Binding-site contacts:
Ligand atom CAL contacts residue TYR36 of chain 1.A at 4.4 Å (hydrophobic).
Ligand atom CAJ contacts residue TYR36 of chain 1.A at 4.3 Å (hydrophobic).
Ligand atom CAE contacts residue PHE113 of chain 1.A at 3.5 Å (hydrophobic).
Ligand atom CAI contacts residue TYR36 of chain 1.A at 3.7 Å (hydrophobic).
Ligand atom NAB contacts residue TYR95 of chain 1.C at 4.1 Å.
Ligand atom NAB contacts residue TYR36 of chain 1.A at 3.3 Å.
Ligand atom NAF contacts residue PHE113 of chain 1.A at 4.2 Å.
Ligand atom NAF contacts residue TYR95 of chain 1.C at 4.3 Å.
Ligand atom CAD contacts residue TYR36 of chain 1.A at 3.6 Å (hydrophobic).
Ligand atom NAC contacts residue TYR36 of chain 1.A at 3.9 Å.
Ligand atom CAL contacts residue PHE49 of chain 1.C at 4.2 Å (hydrophobic).
Ligand atom CAE contacts residue TYR95 of chain 1.C at 3.2 Å (hydrophobic).
Ligand atom CAL contacts residue GLN35 of chain 1.A at 4.0 Å.
Ligand atom CAA contacts residue TYR36 of chain 1.A at 3.5 Å (hydrophobic).
Ligand atom CAM contacts residue TRP108 of chain 1.A at 4.1 Å (hydrophobic).
Ligand atom CAM contacts residue GLN35 of chain 1.A at 3.5 Å.
Ligand atom CAG contacts residue PHE113 of chain 1.A at 3.5 Å (hydrophobic).
Ligand atom NAC contacts residue PHE113 of chain 1.A at 3.2 Å.
Ligand atom OAK contacts residue GOL1 of chain 1.E at 3.1 Å (h-bond).
Ligand atom NAB contacts residue PHE113 of chain 1.A at 3.6 Å.
Ligand atom OAK contacts residue LYS32 of chain 1.A at 4.2 Å.
Ligand atom NAB contacts residue GOL1 of chain 1.E at 3.7 Å.
Ligand atom CAG contacts residue TYR36 of chain 1.A at 4.0 Å (hydrophobic).
Ligand atom CAI contacts residue ILE64 of chain 1.A at 4.2 Å (hydrophobic).
Ligand atom CAI contacts residue GOL1 of chain 1.E at 3.3 Å.
Ligand atom CAL contacts residue TRP108 of chain 1.A at 3.6 Å (hydrophobic).
Ligand atom OAK contacts residue ILE64 of chain 1.A at 3.8 Å.
Ligand atom NAF contacts residue TYR36 of chain 1.A at 3.4 Å.
Ligand atom CAA contacts residue PHE113 of chain 1.A at 3.3 Å (hydrophobic).
Ligand atom CAE contacts residue TYR36 of chain 1.A at 3.6 Å (hydrophobic).
Ligand atom CAJ contacts residue TRP108 of chain 1.A at 3.6 Å (hydrophobic).
Ligand atom CAH contacts residue TYR36 of chain 1.A at 3.9 Å (hydrophobic).
Ligand atom NAF contacts residue GOL1 of chain 1.E at 2.8 Å (h-bond).
Ligand atom CAG contacts residue TYR95 of chain 1.C at 4.2 Å (hydrophobic).
Ligand atom CAL contacts residue TYR95 of chain 1.C at 3.5 Å (hydrophobic).
Ligand atom OAK contacts residue PRO1 of chain 1.A at 4.3 Å.
Ligand atom CAM contacts residue TYR36 of chain 1.A at 3.7 Å (hydrophobic).
Ligand atom CAD contacts residue PHE113 of chain 1.A at 3.7 Å (hydrophobic).
Ligand atom CAJ contacts residue PHE113 of chain 1.A at 4.2 Å (hydrophobic).
Ligand atom CAE contacts residue GOL1 of chain 1.E at 4.2 Å.

Sequence of chain 1.A:
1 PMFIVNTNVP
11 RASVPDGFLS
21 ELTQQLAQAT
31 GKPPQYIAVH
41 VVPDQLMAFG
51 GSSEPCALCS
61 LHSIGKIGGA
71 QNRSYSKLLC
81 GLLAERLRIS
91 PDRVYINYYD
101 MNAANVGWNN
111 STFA

A protein and the small-molecule ligand that binds it are described below.
Small molecule (SMILES): CC(C)c1cn2nc(O)ccc2n1

Sequence of chain 1.C:
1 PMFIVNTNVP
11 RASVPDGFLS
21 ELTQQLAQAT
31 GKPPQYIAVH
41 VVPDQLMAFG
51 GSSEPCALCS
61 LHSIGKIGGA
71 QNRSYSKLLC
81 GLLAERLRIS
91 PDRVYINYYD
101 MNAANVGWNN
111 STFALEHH